Binding-site contacts:
Ligand atom O7 contacts residue SER526 of chain 1.B at 4.0 Å.
Ligand atom N2 contacts residue ASN527 of chain 1.B at 3.0 Å (h-bond).
Ligand atom C1 contacts residue ASN527 of chain 1.B at 1.4 Å.
Ligand atom N2 contacts residue SER401 of chain 1.B at 3.9 Å.
Ligand atom O3 contacts residue SER401 of chain 1.B at 3.4 Å.
Ligand atom C7 contacts residue SER401 of chain 1.B at 3.9 Å.
Ligand atom O5 contacts residue ASN527 of chain 1.B at 2.3 Å (h-bond).
Ligand atom C3 contacts residue SER401 of chain 1.B at 4.2 Å.
Ligand atom C4 contacts residue ASN527 of chain 1.B at 4.2 Å.
Ligand atom C3 contacts residue ASN527 of chain 1.B at 3.8 Å.
Ligand atom O7 contacts residue ASN527 of chain 1.B at 4.5 Å.
Ligand atom C7 contacts residue ASN527 of chain 1.B at 3.5 Å.
Ligand atom O7 contacts residue ASP524 of chain 1.B at 3.5 Å (salt-bridge).
Ligand atom C2 contacts residue ASN527 of chain 1.B at 2.5 Å.
Ligand atom O7 contacts residue SER401 of chain 1.B at 3.5 Å (h-bond).
Ligand atom C8 contacts residue ASN527 of chain 1.B at 3.7 Å.
Ligand atom C5 contacts residue ASN527 of chain 1.B at 3.6 Å.

Sequence of chain 1.B:
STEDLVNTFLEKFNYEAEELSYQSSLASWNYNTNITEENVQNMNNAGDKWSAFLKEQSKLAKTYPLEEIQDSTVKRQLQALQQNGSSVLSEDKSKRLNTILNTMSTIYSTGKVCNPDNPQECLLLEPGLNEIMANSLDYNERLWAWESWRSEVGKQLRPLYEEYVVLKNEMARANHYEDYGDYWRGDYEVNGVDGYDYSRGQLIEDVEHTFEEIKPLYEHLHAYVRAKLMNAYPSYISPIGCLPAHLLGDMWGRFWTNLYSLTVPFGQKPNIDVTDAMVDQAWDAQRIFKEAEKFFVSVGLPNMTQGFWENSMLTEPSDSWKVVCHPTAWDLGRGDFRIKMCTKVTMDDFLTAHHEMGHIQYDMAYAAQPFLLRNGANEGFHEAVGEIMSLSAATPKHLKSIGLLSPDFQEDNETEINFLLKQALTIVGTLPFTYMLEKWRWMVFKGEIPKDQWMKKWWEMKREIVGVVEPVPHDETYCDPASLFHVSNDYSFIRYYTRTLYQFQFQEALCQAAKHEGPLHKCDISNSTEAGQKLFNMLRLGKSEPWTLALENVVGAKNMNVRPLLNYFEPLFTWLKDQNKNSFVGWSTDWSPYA

A small-molecule ligand and the protein it binds are described below.
Small molecule (SMILES): CC(=O)N[C@H]1[C@H](O[C@H]2[C@H](O)[C@@H](NC(C)=O)CO[C@@H]2CO)O[C@H](CO)[C@@H](O[C@@H]2O[C@H](CO)[C@@H](O)[C@H](O[C@H]3O[C@H](CO)[C@@H](O)[C@H](O)[C@@H]3O)[C@@H]2O)[C@@H]1O